Sequence of chain 2.A:
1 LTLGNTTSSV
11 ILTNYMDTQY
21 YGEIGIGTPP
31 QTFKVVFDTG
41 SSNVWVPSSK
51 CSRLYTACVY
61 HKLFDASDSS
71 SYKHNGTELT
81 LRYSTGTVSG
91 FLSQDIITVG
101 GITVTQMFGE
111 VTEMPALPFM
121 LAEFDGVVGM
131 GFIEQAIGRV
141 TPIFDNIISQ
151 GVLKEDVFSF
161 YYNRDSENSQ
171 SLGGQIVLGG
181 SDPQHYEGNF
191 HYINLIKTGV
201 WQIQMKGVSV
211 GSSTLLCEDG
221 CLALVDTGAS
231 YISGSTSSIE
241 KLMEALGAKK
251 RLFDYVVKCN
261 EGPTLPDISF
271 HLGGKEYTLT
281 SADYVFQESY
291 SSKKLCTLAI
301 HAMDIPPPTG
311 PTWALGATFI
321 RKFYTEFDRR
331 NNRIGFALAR

Binding-site contacts:
Ligand atom C15 contacts residue ASP38 of chain 2.A at 3.3 Å.
Ligand atom C13 contacts residue ASP38 of chain 2.A at 3.7 Å.
Ligand atom C9 contacts residue GLY40 of chain 2.A at 3.6 Å.
Ligand atom N12 contacts residue GLY40 of chain 2.A at 3.2 Å (h-bond).
Ligand atom C21 contacts residue PHE124 of chain 2.A at 3.7 Å (hydrophobic).
Ligand atom CL contacts residue PHE124 of chain 2.A at 3.7 Å.
Ligand atom C18 contacts residue THR85 of chain 2.A at 3.3 Å.
Ligand atom O38 contacts residue SER41 of chain 2.A at 3.5 Å (h-bond).
Ligand atom C8 contacts residue GLN135 of chain 2.A at 3.8 Å.
Ligand atom C37 contacts residue LEU224 of chain 2.A at 3.7 Å (hydrophobic).
Ligand atom CL contacts residue PHE119 of chain 2.A at 3.3 Å.
Ligand atom CL contacts residue PRO118 of chain 2.A at 3.4 Å.
Ligand atom O38 contacts residue GLY40 of chain 2.A at 3.1 Å.
Ligand atom C24 contacts residue VAL127 of chain 2.A at 3.7 Å (hydrophobic).
Ligand atom O31 contacts residue THR85 of chain 2.A at 2.5 Å (h-bond).
Ligand atom N16 contacts residue ASP226 of chain 2.A at 2.7 Å (salt-bridge).
Ligand atom C39 contacts residue LEU224 of chain 2.A at 3.8 Å (hydrophobic).
Ligand atom C7 contacts residue GLN135 of chain 2.A at 3.8 Å.
Ligand atom C23 contacts residue GLY228 of chain 2.A at 3.7 Å.
Ligand atom C33 contacts residue ASP226 of chain 2.A at 3.4 Å.
Ligand atom C14 contacts residue ASP38 of chain 2.A at 3.8 Å.
Ligand atom C39 contacts residue ILE305 of chain 2.A at 3.7 Å (hydrophobic).
Ligand atom C34 contacts residue GLY40 of chain 2.A at 3.5 Å.
Ligand atom C14 contacts residue ASP226 of chain 2.A at 3.8 Å.
Ligand atom C35 contacts residue GLY40 of chain 2.A at 3.8 Å.
Ligand atom C23 contacts residue ASP38 of chain 2.A at 3.8 Å.
Ligand atom C30 contacts residue PHE124 of chain 2.A at 3.7 Å (hydrophobic).
Ligand atom O36 contacts residue TYR83 of chain 2.A at 3.4 Å.
Ligand atom C13 contacts residue TYR83 of chain 2.A at 3.8 Å (hydrophobic).
Ligand atom C5 contacts residue ARG82 of chain 2.A at 3.7 Å.
Ligand atom O38 contacts residue ASP38 of chain 2.A at 2.7 Å (salt-bridge).
Ligand atom C28 contacts residue GLN19 of chain 2.A at 3.8 Å.
Ligand atom C19 contacts residue THR85 of chain 2.A at 3.3 Å.
Ligand atom N16 contacts residue GLY228 of chain 2.A at 3.5 Å (h-bond).
Ligand atom N17 contacts residue GLY228 of chain 2.A at 3.6 Å (h-bond).
Ligand atom C21 contacts residue GLY228 of chain 2.A at 3.7 Å.
Ligand atom C10 contacts residue GLN135 of chain 2.A at 3.8 Å.
Ligand atom O36 contacts residue SER84 of chain 2.A at 3.1 Å (h-bond).
Ligand atom N16 contacts residue ASP38 of chain 2.A at 3.1 Å (salt-bridge).
Ligand atom O11 contacts residue ILE137 of chain 2.A at 3.4 Å.

A protein and the small-molecule ligand that binds it are described below.
Small molecule (SMILES): CC[C@H](C[C@H](O)[C@@H](N)CN1CC(=O)N(c2ccccc2Cl)CC1(C)C)C(=O)NC1[C@@H]2CC3C[C@H]1CC(O)(C3)C2